A protein and the small-molecule ligand that binds it are described below.
Small molecule (SMILES): CCC[C@@H](C)C1(CC)C(=O)NC(=S)NC1=O

Sequence of chain 20.A:
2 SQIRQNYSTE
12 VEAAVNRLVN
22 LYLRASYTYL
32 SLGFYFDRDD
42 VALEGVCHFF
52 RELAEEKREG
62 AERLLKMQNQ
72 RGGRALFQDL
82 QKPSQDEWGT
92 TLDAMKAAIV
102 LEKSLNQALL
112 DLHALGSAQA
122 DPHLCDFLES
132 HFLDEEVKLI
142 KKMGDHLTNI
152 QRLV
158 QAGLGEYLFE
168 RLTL

Binding-site contacts:
Ligand atom C17 contacts residue SER27 of chain 20.A at 3.1 Å.
Ligand atom C16 contacts residue SER27 of chain 20.A at 2.8 Å.
Ligand atom C4 contacts residue EDP1 of chain 6.B at 0.8 Å.
Ligand atom C12 contacts residue LEU81 of chain 6.A at 3.9 Å (hydrophobic).
Ligand atom C18 contacts residue ARG59 of chain 6.A at 3.9 Å.
Ligand atom C18 contacts residue ALA55 of chain 20.A at 3.7 Å (hydrophobic).
Ligand atom C17 contacts residue EDP1 of chain 6.B at 0.5 Å.
Ligand atom O8 contacts residue SER27 of chain 20.A at 3.2 Å (h-bond).
Ligand atom C12 contacts residue LEU81 of chain 20.A at 4.0 Å (hydrophobic).
Ligand atom C14 contacts residue EDP1 of chain 6.B at 0.8 Å.
Ligand atom O7 contacts residue LEU24 of chain 6.A at 3.2 Å.
Ligand atom C6 contacts residue EDP1 of chain 6.B at 0.9 Å.
Ligand atom C18 contacts residue EDP1 of chain 6.B at 1.7 Å.
Ligand atom C12 contacts residue EDP1 of chain 6.B at 1.2 Å.
Ligand atom C2 contacts residue EDP1 of chain 6.B at 0.9 Å.
Ligand atom N5 contacts residue SER27 of chain 6.A at 2.8 Å (h-bond).
Ligand atom C6 contacts residue SER27 of chain 6.A at 3.6 Å.
Ligand atom C15 contacts residue ARG59 of chain 6.A at 2.8 Å.
Ligand atom C13 contacts residue EDP1 of chain 6.B at 2.7 Å.
Ligand atom C15 contacts residue LEU24 of chain 6.A at 4.1 Å (hydrophobic).
Ligand atom S9 contacts residue EDP1 of chain 6.B at 0.5 Å.
Ligand atom O8 contacts residue LEU24 of chain 20.A at 3.6 Å.
Ligand atom C4 contacts residue ARG59 of chain 20.A at 4.0 Å.
Ligand atom C15 contacts residue EDP1 of chain 6.B at 0.8 Å.
Ligand atom N3 contacts residue ARG59 of chain 20.A at 3.5 Å.
Ligand atom O7 contacts residue SER27 of chain 6.A at 3.6 Å (h-bond).
Ligand atom N5 contacts residue EDP1 of chain 6.B at 0.9 Å.
Ligand atom C4 contacts residue SER27 of chain 6.A at 3.6 Å.
Ligand atom O7 contacts residue EDP1 of chain 6.B at 0.7 Å (h-bond).
Ligand atom C1 contacts residue EDP1 of chain 6.B at 0.8 Å.
Ligand atom N3 contacts residue EDP1 of chain 6.B at 0.8 Å.
Ligand atom N3 contacts residue LEU24 of chain 20.A at 4.0 Å.
Ligand atom C13 contacts residue LEU81 of chain 6.A at 3.9 Å (hydrophobic).
Ligand atom C16 contacts residue EDP1 of chain 6.B at 0.8 Å.
Ligand atom S9 contacts residue LEU31 of chain 6.A at 4.1 Å.
Ligand atom C13 contacts residue TYR28 of chain 20.A at 3.7 Å (hydrophobic).
Ligand atom O8 contacts residue ARG59 of chain 20.A at 3.9 Å.
Ligand atom O8 contacts residue EDP1 of chain 6.B at 0.7 Å (h-bond).
Ligand atom C18 contacts residue SER27 of chain 20.A at 3.3 Å.
Ligand atom S9 contacts residue SER27 of chain 6.A at 3.6 Å.

Sequence of chain 6.A:
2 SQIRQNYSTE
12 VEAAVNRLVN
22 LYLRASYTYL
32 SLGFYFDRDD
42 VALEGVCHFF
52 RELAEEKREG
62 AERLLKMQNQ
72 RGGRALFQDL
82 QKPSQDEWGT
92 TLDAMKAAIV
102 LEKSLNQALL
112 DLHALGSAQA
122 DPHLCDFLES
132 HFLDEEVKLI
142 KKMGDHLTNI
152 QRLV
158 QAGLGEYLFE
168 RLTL